Sequence of chain 1.M:
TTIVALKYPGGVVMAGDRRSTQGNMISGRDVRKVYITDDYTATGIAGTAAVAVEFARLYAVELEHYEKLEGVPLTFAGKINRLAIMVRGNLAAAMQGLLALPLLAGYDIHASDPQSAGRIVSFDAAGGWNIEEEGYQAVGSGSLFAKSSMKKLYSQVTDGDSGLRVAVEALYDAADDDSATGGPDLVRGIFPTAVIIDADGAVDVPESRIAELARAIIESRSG

Binding-site contacts:
Ligand atom N03 contacts residue THR21 of chain 1.L at 2.8 Å (h-bond).
Ligand atom C27 contacts residue SER122 of chain 1.M at 3.3 Å.
Ligand atom C07 contacts residue LYS33 of chain 1.L at 3.7 Å.
Ligand atom O18 contacts residue SER20 of chain 1.L at 3.3 Å.
Ligand atom C09 contacts residue ILE45 of chain 1.L at 3.4 Å (hydrophobic).
Ligand atom C04 contacts residue GLY47 of chain 1.L at 3.6 Å.
Ligand atom C23 contacts residue ASP124 of chain 1.M at 3.3 Å.
Ligand atom C23 contacts residue SER20 of chain 1.L at 3.6 Å.
Ligand atom C22 contacts residue ASP124 of chain 1.M at 3.5 Å.
Ligand atom N06 contacts residue GLY47 of chain 1.L at 2.8 Å (h-bond).
Ligand atom C28 contacts residue ASP124 of chain 1.M at 3.7 Å.
Ligand atom C19 contacts residue THR21 of chain 1.L at 3.5 Å.
Ligand atom C11 contacts residue ARG32 of chain 1.L at 3.6 Å.
Ligand atom C15 contacts residue VAL31 of chain 1.L at 3.5 Å (hydrophobic).
Ligand atom O18 contacts residue THR21 of chain 1.L at 3.1 Å (h-bond).
Ligand atom C37 contacts residue LEU91 of chain 1.M at 3.7 Å (hydrophobic).
Ligand atom C24 contacts residue ASP124 of chain 1.M at 3.7 Å.
Ligand atom C14 contacts residue ALA49 of chain 1.L at 3.6 Å (hydrophobic).
Ligand atom C24 contacts residue GLN22 of chain 1.L at 3.7 Å.
Ligand atom C16 contacts residue VAL31 of chain 1.L at 3.6 Å (hydrophobic).
Ligand atom C05 contacts residue GLY47 of chain 1.L at 3.6 Å.
Ligand atom C27 contacts residue PHE123 of chain 1.M at 3.5 Å (hydrophobic).
Ligand atom C38 contacts residue LEU91 of chain 1.M at 3.5 Å (hydrophobic).
Ligand atom C14 contacts residue SER20 of chain 1.L at 3.7 Å.
Ligand atom C02 contacts residue THR21 of chain 1.L at 3.7 Å.
Ligand atom O01 contacts residue THR48 of chain 1.L at 3.7 Å.
Ligand atom C04 contacts residue THR21 of chain 1.L at 3.6 Å.
Ligand atom O30 contacts residue SER27 of chain 1.L at 3.0 Å (h-bond).
Ligand atom C38 contacts residue MET95 of chain 1.M at 3.5 Å (hydrophobic).
Ligand atom C29 contacts residue TRP129 of chain 1.M at 3.4 Å (hydrophobic).
Ligand atom O30 contacts residue GLN22 of chain 1.L at 2.7 Å (h-bond).
Ligand atom C15 contacts residue SER20 of chain 1.L at 3.6 Å.
Ligand atom C39 contacts residue MET95 of chain 1.M at 3.5 Å (hydrophobic).
Ligand atom O01 contacts residue ALA49 of chain 1.L at 2.8 Å (h-bond).
Ligand atom C07 contacts residue THR1 of chain 1.L at 3.3 Å.
Ligand atom C10 contacts residue LYS33 of chain 1.L at 3.5 Å.
Ligand atom C15 contacts residue ALA49 of chain 1.L at 3.6 Å (hydrophobic).
Ligand atom C09 contacts residue LYS33 of chain 1.L at 3.5 Å.
Ligand atom N31 contacts residue ASP124 of chain 1.M at 2.8 Å (salt-bridge).
Ligand atom C10 contacts residue ILE45 of chain 1.L at 3.4 Å (hydrophobic).

Sequence of chain 1.L:
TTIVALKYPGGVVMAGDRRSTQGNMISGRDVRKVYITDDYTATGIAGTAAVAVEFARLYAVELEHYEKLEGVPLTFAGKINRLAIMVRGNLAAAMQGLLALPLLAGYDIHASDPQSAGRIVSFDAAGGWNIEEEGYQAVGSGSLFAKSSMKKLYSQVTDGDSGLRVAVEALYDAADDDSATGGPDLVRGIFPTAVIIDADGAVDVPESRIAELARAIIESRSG

This small molecule binds to this protein.
Small molecule (SMILES): CCN(CC)C(=O)C[C@H](NC(=O)CCc1ccccc1)C(=O)N[C@@H](COC)C(=O)NCc1cccc2ccccc12